A protein and the small-molecule ligand that binds it are described below.
Small molecule (SMILES): CC(=O)N[C@H]1[C@H](O[C@H]2[C@H](O)[C@@H](NC(C)=O)CO[C@@H]2CO[C@H]2O[C@@H](C)[C@@H](O)[C@@H](O)[C@@H]2O)O[C@H](CO)[C@@H](O[C@@H]2O[C@H](CO[C@H]3O[C@H](CO)[C@@H](O)[C@H](O)[C@@H]3O)[C@@H](O)[C@H](O[C@H]3O[C@H](CO)[C@@H](O)[C@H](O)[C@@H]3O)[C@@H]2O)[C@@H]1O

Sequence of chain 1.A:
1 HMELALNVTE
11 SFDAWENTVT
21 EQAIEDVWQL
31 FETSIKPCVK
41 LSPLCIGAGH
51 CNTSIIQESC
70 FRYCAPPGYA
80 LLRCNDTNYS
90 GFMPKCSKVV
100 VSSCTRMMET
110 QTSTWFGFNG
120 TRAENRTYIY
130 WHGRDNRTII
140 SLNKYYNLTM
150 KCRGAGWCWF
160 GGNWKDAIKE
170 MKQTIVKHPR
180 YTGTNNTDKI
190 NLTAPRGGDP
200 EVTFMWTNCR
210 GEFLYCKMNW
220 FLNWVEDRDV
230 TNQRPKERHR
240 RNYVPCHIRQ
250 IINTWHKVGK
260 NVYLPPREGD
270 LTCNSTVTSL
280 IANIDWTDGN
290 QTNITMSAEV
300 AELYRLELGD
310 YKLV

Binding-site contacts:
Ligand atom C6 contacts residue FUL4 of chain 1.F at 2.8 Å.
Ligand atom N2 contacts residue GLN110 of chain 1.A at 3.2 Å (h-bond).
Ligand atom O5 contacts residue ASN118 of chain 1.A at 2.3 Å (h-bond).
Ligand atom O6 contacts residue FUL4 of chain 1.F at 2.4 Å (h-bond).
Ligand atom C8 contacts residue THR109 of chain 1.A at 4.5 Å.
Ligand atom C1 contacts residue THR275 of chain 1.A at 3.6 Å.
Ligand atom C5 contacts residue ASN118 of chain 1.A at 3.5 Å.
Ligand atom N2 contacts residue ASN118 of chain 1.A at 3.0 Å (h-bond).
Ligand atom C4 contacts residue ASN118 of chain 1.A at 4.2 Å.
Ligand atom N2 contacts residue THR275 of chain 1.A at 3.9 Å.
Ligand atom O5 contacts residue ASN273 of chain 1.A at 4.4 Å.
Ligand atom O7 contacts residue ASN118 of chain 1.A at 3.3 Å (h-bond).
Ligand atom C7 contacts residue GLN110 of chain 1.A at 3.4 Å.
Ligand atom O5 contacts residue FUL4 of chain 1.F at 3.6 Å.
Ligand atom C3 contacts residue ASN118 of chain 1.A at 3.9 Å.
Ligand atom O6 contacts residue ASN118 of chain 1.A at 4.2 Å.
Ligand atom C8 contacts residue GLN110 of chain 1.A at 2.6 Å.
Ligand atom C2 contacts residue ASN118 of chain 1.A at 2.6 Å.
Ligand atom C2 contacts residue THR275 of chain 1.A at 4.2 Å.
Ligand atom C5 contacts residue FUL4 of chain 1.F at 4.0 Å.
Ligand atom C8 contacts residue ASN118 of chain 1.A at 3.7 Å.
Ligand atom C7 contacts residue ASN118 of chain 1.A at 3.0 Å.
Ligand atom C2 contacts residue GLN110 of chain 1.A at 4.4 Å.
Ligand atom C1 contacts residue ASN118 of chain 1.A at 1.4 Å.